The protein below binds the small molecule below.
Small molecule (SMILES): CC(=O)N[C@@H]1[C@@H](O)[C@H](O)[C@@H](CO)O[C@H]1O

Sequence of chain 1.G:
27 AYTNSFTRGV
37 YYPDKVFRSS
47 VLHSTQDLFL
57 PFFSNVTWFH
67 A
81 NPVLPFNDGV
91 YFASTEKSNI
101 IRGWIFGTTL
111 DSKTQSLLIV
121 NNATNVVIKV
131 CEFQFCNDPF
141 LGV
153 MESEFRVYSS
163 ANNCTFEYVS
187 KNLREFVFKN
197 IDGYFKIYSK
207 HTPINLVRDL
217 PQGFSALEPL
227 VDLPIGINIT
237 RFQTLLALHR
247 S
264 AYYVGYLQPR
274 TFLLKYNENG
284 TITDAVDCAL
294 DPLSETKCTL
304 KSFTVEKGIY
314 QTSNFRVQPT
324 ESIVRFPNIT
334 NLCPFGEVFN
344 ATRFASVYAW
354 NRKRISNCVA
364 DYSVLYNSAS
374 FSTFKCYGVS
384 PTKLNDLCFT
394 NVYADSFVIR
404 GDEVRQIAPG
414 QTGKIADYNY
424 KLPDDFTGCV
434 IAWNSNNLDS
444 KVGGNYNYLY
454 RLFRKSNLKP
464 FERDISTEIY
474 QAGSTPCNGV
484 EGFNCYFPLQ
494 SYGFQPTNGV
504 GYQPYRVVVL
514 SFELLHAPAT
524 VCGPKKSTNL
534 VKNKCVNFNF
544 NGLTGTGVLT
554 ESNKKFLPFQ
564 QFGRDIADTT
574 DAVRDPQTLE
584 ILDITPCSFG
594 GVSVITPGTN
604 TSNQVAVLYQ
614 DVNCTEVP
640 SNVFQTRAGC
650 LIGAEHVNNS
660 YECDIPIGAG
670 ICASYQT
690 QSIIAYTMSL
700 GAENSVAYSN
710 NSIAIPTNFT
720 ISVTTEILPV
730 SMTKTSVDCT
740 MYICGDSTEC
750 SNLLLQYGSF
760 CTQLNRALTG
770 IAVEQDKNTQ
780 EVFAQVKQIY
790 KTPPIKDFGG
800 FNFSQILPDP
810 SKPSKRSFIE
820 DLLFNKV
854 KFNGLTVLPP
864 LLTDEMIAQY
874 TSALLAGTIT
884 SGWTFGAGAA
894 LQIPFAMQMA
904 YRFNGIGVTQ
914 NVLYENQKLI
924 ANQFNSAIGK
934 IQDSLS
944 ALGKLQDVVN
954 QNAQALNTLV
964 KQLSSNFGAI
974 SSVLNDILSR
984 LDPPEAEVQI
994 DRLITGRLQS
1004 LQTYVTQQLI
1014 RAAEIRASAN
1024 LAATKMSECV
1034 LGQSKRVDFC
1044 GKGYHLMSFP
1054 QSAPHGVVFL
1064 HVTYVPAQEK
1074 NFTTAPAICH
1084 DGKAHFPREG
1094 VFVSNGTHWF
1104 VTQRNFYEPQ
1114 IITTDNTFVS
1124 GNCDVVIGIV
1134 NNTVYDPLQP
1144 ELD

Sequence of chain 1.E:
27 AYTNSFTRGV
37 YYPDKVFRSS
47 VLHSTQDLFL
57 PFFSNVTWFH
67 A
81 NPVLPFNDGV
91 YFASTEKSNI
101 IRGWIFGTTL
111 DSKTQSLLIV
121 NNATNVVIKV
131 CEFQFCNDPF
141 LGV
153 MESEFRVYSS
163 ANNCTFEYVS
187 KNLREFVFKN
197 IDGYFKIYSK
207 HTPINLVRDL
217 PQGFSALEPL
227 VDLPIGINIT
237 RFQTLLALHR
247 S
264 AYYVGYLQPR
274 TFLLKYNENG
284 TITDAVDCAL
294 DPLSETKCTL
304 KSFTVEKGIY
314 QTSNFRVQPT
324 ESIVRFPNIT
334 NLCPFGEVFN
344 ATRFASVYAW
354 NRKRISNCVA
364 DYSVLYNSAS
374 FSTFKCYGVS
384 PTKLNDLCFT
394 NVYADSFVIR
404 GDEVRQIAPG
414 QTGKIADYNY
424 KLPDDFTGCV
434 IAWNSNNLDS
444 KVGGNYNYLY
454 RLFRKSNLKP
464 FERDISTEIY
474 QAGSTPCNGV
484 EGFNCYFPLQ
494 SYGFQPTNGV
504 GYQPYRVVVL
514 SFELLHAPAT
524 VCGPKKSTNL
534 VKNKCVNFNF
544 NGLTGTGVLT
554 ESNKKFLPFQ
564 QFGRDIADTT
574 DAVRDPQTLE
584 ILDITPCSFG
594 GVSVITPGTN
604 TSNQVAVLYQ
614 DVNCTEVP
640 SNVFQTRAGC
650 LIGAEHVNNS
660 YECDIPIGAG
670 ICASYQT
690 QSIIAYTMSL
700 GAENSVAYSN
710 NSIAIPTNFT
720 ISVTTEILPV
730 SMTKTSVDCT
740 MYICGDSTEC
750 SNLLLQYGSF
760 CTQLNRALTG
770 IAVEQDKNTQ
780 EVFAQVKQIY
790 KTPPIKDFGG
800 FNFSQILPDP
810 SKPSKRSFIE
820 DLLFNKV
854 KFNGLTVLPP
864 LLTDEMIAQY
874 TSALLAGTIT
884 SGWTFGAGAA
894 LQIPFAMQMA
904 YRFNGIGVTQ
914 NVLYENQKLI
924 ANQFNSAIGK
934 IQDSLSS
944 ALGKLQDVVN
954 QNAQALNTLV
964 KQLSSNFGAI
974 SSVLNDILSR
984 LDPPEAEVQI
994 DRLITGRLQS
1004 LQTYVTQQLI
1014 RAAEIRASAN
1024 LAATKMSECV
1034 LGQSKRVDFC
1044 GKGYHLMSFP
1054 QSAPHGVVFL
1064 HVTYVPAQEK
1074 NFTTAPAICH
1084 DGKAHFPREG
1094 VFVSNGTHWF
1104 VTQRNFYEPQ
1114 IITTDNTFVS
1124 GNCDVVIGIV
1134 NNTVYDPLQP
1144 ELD

Binding-site contacts:
Ligand atom C8 contacts residue ASN234 of chain 1.E at 4.5 Å.
Ligand atom C1 contacts residue ASN234 of chain 1.E at 1.4 Å.
Ligand atom C2 contacts residue ASN234 of chain 1.E at 2.5 Å.
Ligand atom C4 contacts residue ASN234 of chain 1.E at 4.2 Å.
Ligand atom C3 contacts residue ASN234 of chain 1.E at 3.8 Å.
Ligand atom O4 contacts residue ARG466 of chain 1.G at 4.5 Å.
Ligand atom C8 contacts residue GLY232 of chain 1.E at 4.0 Å.
Ligand atom C5 contacts residue ASN234 of chain 1.E at 3.6 Å.
Ligand atom O4 contacts residue GLU465 of chain 1.G at 3.4 Å (salt-bridge).
Ligand atom O5 contacts residue ASN234 of chain 1.E at 2.3 Å (h-bond).
Ligand atom O3 contacts residue ARG466 of chain 1.G at 3.5 Å (salt-bridge).
Ligand atom O3 contacts residue GLU465 of chain 1.G at 4.2 Å.
Ligand atom C7 contacts residue ASN234 of chain 1.E at 4.1 Å.
Ligand atom N2 contacts residue ASN234 of chain 1.E at 3.0 Å (h-bond).